Sequence of chain 37.A:
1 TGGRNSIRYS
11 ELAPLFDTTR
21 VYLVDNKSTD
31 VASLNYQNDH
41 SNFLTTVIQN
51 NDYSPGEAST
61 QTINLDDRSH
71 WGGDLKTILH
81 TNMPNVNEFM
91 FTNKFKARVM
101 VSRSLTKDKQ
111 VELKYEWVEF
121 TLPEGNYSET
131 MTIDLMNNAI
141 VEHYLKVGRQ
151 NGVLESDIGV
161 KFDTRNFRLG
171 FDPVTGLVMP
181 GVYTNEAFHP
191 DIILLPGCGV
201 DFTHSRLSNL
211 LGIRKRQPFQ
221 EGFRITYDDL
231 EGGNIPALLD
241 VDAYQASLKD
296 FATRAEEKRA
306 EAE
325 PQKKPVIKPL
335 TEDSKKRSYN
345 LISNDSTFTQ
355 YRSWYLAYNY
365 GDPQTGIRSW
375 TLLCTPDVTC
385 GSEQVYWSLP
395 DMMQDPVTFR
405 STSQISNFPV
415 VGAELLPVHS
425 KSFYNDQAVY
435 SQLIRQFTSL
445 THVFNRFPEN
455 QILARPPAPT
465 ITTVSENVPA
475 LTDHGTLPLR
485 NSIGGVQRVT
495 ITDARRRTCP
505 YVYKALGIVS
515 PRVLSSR

The small molecule below binds the protein below.
Small molecule (SMILES): CCCCCCCCCCCC[N+](C)(C)CCCS(=O)(=O)O

Binding-site contacts:
Ligand atom O2S contacts residue LYS215 of chain 37.A at 3.1 Å (salt-bridge).
Ligand atom S1 contacts residue ARG224 of chain 37.A at 4.0 Å.
Ligand atom S1 contacts residue LYS215 of chain 37.A at 4.1 Å.
Ligand atom O1S contacts residue LYS215 of chain 37.A at 3.9 Å.
Ligand atom O1S contacts residue PHE223 of chain 37.A at 3.2 Å.
Ligand atom O2S contacts residue GLY222 of chain 37.A at 3.4 Å (h-bond).
Ligand atom O1S contacts residue TRP374 of chain 37.A at 4.0 Å.
Ligand atom C1 contacts residue ARG224 of chain 37.A at 4.1 Å.
Ligand atom C3 contacts residue TRP374 of chain 37.A at 4.0 Å (hydrophobic).
Ligand atom C2 contacts residue TRP374 of chain 37.A at 4.0 Å (hydrophobic).
Ligand atom C1 contacts residue TRP374 of chain 37.A at 3.3 Å (hydrophobic).
Ligand atom S1 contacts residue TRP374 of chain 37.A at 4.4 Å.
Ligand atom N1 contacts residue TRP374 of chain 37.A at 3.5 Å.
Ligand atom S1 contacts residue GLY222 of chain 37.A at 3.8 Å.
Ligand atom C2 contacts residue ARG224 of chain 37.A at 4.0 Å.
Ligand atom C3 contacts residue ASP229 of chain 37.A at 4.4 Å.
Ligand atom O1S contacts residue GLY222 of chain 37.A at 3.0 Å (h-bond).
Ligand atom O3S contacts residue ARG224 of chain 37.A at 3.8 Å.
Ligand atom O1S contacts residue ARG224 of chain 37.A at 2.9 Å (salt-bridge).